Sequence of chain 1.E:
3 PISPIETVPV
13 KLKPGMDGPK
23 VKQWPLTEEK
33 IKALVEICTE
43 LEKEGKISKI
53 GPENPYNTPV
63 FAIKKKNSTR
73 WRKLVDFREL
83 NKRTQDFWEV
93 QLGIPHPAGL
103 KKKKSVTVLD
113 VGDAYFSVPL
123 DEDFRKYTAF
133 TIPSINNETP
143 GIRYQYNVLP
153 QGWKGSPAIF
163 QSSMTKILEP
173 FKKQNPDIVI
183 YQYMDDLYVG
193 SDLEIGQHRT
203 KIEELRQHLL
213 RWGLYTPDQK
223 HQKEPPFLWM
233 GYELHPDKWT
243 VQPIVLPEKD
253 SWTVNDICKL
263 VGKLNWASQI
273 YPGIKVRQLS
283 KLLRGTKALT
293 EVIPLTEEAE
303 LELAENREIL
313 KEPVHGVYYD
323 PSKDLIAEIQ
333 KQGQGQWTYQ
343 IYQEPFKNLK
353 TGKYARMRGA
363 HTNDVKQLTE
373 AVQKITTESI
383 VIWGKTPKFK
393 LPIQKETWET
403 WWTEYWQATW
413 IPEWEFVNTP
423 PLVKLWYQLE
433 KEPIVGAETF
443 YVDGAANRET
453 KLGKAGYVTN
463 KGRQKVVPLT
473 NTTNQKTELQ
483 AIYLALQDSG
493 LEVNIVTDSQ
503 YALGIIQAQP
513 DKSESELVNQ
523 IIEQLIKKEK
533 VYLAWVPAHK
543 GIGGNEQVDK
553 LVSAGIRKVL

A small-molecule ligand and the protein it binds are described below.
Small molecule (SMILES): Cc1cn([C@H]2C[C@H](N=[N+]=[N-])[C@@H](CO[P](=O)(O)O[P](=O)(O)O[P](=O)(O)O[P](=O)(O)OC[C@H]3O[C@@H](n4cnc5c(N)ncnc54)[C@H](O)[C@@H]3O)O2)c(=O)[nH]c1=O

Binding-site contacts:
Ligand atom C6 contacts residue ARG74 of chain 1.E at 3.6 Å.
Ligand atom C2' contacts residue TYR117 of chain 1.E at 3.3 Å (hydrophobic).
Ligand atom C3' contacts residue GLN153 of chain 1.E at 3.6 Å.
Ligand atom C2 contacts residue GLN153 of chain 1.E at 3.3 Å.
Ligand atom N3B contacts residue PHE118 of chain 1.E at 3.1 Å.
Ligand atom O2G contacts residue ASP112 of chain 1.E at 3.2 Å (salt-bridge).
Ligand atom C2R contacts residue TYR217 of chain 1.E at 3.4 Å (hydrophobic).
Ligand atom N1R contacts residue TYR217 of chain 1.E at 3.3 Å.
Ligand atom N3A contacts residue TYR117 of chain 1.E at 3.3 Å (h-bond).
Ligand atom O1B contacts residue ARG74 of chain 1.E at 3.5 Å (salt-bridge).
Ligand atom C31 contacts residue ARG72 of chain 1.E at 3.1 Å.
Ligand atom O1G contacts residue LYS67 of chain 1.E at 3.4 Å (salt-bridge).
Ligand atom O2 contacts residue GLN153 of chain 1.E at 3.3 Å (h-bond).
Ligand atom N6R contacts residue GLU46 of chain 1.E at 3.6 Å (salt-bridge).
Ligand atom N3' contacts residue TYR117 of chain 1.E at 3.2 Å.
Ligand atom PA contacts residue MG1 of chain 1.Z at 3.5 Å.
Ligand atom O3A contacts residue ARG74 of chain 1.E at 2.4 Å (salt-bridge).
Ligand atom O2B contacts residue ASP115 of chain 1.E at 3.5 Å (salt-bridge).
Ligand atom O1A contacts residue ASP187 of chain 1.E at 3.2 Å (salt-bridge).
Ligand atom PD contacts residue LYS67 of chain 1.E at 3.1 Å.
Ligand atom O1D contacts residue LYS67 of chain 1.E at 2.3 Å (salt-bridge).
Ligand atom PB contacts residue ARG74 of chain 1.E at 3.6 Å.
Ligand atom O3G contacts residue LYS67 of chain 1.E at 2.8 Å (salt-bridge).
Ligand atom PA contacts residue ARG74 of chain 1.E at 3.1 Å.
Ligand atom O1A contacts residue ASP112 of chain 1.E at 3.5 Å (salt-bridge).
Ligand atom O1A contacts residue MG1 of chain 1.Z at 2.3 Å.
Ligand atom O31 contacts residue ARG72 of chain 1.E at 2.7 Å (salt-bridge).
Ligand atom PG contacts residue LYS67 of chain 1.E at 3.4 Å.
Ligand atom O41 contacts residue PRO219 of chain 1.E at 3.2 Å.
Ligand atom O2B contacts residue VAL113 of chain 1.E at 3.3 Å (h-bond).
Ligand atom O5' contacts residue ARG74 of chain 1.E at 3.1 Å (salt-bridge).
Ligand atom O2A contacts residue ARG74 of chain 1.E at 3.2 Å (salt-bridge).
Ligand atom O2G contacts residue MG1 of chain 1.Z at 2.4 Å.
Ligand atom O2B contacts residue MG1 of chain 1.Z at 2.2 Å.
Ligand atom O3B contacts residue LYS67 of chain 1.E at 3.2 Å (salt-bridge).
Ligand atom O2B contacts residue ALA116 of chain 1.E at 3.4 Å (h-bond).
Ligand atom PG contacts residue MG1 of chain 1.Z at 3.5 Å.
Ligand atom N3B contacts residue TYR117 of chain 1.E at 3.4 Å (h-bond).
Ligand atom PB contacts residue MG1 of chain 1.Z at 3.4 Å.
Ligand atom C2' contacts residue GLN153 of chain 1.E at 3.0 Å.